Binding-site contacts:
Ligand atom O1 contacts residue LYS77 of chain 1.B at 3.6 Å.
Ligand atom CG2 contacts residue ILE78 of chain 1.B at 3.8 Å (hydrophobic).
Ligand atom O1 contacts residue ILE78 of chain 1.B at 2.9 Å (h-bond).
Ligand atom OE1 contacts residue TYR71 of chain 1.B at 3.0 Å (h-bond).
Ligand atom CD2 contacts residue PHE19 of chain 1.B at 3.6 Å (hydrophobic).
Ligand atom CA contacts residue THR69 of chain 1.B at 3.7 Å.
Ligand atom CE1 contacts residue GLU25 of chain 1.B at 3.8 Å.
Ligand atom CG1 contacts residue GLN24 of chain 1.B at 3.7 Å.
Ligand atom CD1 contacts residue GLN24 of chain 1.B at 3.8 Å.
Ligand atom CB contacts residue TYR71 of chain 1.B at 3.7 Å (hydrophobic).
Ligand atom CE2 contacts residue ARG68 of chain 1.B at 3.2 Å.
Ligand atom CE1 contacts residue LEU26 of chain 1.B at 3.8 Å (hydrophobic).
Ligand atom S contacts residue ILE78 of chain 1.B at 3.8 Å.
Ligand atom CD1 contacts residue LEU60 of chain 1.B at 3.3 Å (hydrophobic).
Ligand atom CB contacts residue ILE78 of chain 1.B at 3.7 Å (hydrophobic).
Ligand atom OE1 contacts residue ARG70 of chain 1.B at 3.6 Å.
Ligand atom CD1 contacts residue ILE78 of chain 1.B at 3.6 Å (hydrophobic).
Ligand atom O2 contacts residue TYR71 of chain 1.B at 3.7 Å.
Ligand atom CD2 contacts residue THR69 of chain 1.B at 3.6 Å.
Ligand atom CD contacts residue TYR71 of chain 1.B at 3.6 Å (hydrophobic).
Ligand atom S contacts residue TYR71 of chain 1.B at 3.5 Å (h-bond).
Ligand atom O3 contacts residue TYR71 of chain 1.B at 2.8 Å (h-bond).
Ligand atom CG contacts residue TYR71 of chain 1.B at 3.6 Å (hydrophobic).
Ligand atom CZ contacts residue LEU26 of chain 1.B at 3.6 Å (hydrophobic).
Ligand atom CE1 contacts residue ILE78 of chain 1.B at 3.6 Å (hydrophobic).
Ligand atom CG contacts residue ILE78 of chain 1.B at 3.7 Å (hydrophobic).
Ligand atom CD2 contacts residue ARG68 of chain 1.B at 3.7 Å.
Ligand atom N contacts residue GLN24 of chain 1.B at 3.8 Å.
Ligand atom OH contacts residue TYR71 of chain 1.B at 3.8 Å.
Ligand atom O2 contacts residue LYS77 of chain 1.B at 3.8 Å.
Ligand atom O contacts residue LEU60 of chain 1.B at 3.5 Å.
Ligand atom CA contacts residue GLN24 of chain 1.B at 3.7 Å.
Ligand atom CA contacts residue THR69 of chain 1.B at 3.8 Å.
Ligand atom OD2 contacts residue ARG68 of chain 1.B at 3.4 Å (salt-bridge).
Ligand atom CB contacts residue THR69 of chain 1.B at 3.5 Å.
Ligand atom O contacts residue THR69 of chain 1.B at 3.4 Å.
Ligand atom C contacts residue THR69 of chain 1.B at 3.8 Å.
Ligand atom CD contacts residue TYR71 of chain 1.B at 3.7 Å (hydrophobic).
Ligand atom O3 contacts residue ILE78 of chain 1.B at 3.6 Å.
Ligand atom N contacts residue THR69 of chain 1.B at 2.9 Å (h-bond).

A protein and the small-molecule ligand that binds it are described below.
Small molecule (SMILES): CC[C@H](C)[C@H](NC(=O)[C@H](C)NC(=O)[C@H](CCC(=O)O)NC(=O)[C@H](Cc1ccccc1)NC(=O)[C@@H](N)CC(=O)O)C(=O)N1CCC[C@H]1C(=O)N[C@@H](C)C(=O)N[C@@H](CCC(=O)O)C(=O)N[C@H](C=O)Cc1ccc(OS(=O)(=O)O)cc1

Sequence of chain 1.B:
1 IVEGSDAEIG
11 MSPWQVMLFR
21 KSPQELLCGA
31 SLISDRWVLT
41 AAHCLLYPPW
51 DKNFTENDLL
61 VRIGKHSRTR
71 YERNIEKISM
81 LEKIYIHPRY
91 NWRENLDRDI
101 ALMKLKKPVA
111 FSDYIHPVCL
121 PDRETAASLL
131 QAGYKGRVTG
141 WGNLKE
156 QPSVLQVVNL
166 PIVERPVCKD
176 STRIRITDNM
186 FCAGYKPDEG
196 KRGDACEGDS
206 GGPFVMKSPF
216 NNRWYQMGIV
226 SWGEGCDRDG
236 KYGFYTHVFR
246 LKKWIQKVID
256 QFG